Binding-site contacts:
Ligand atom CD contacts residue GLN516 of chain 1.B at 3.5 Å.
Ligand atom CE contacts residue ASN473 of chain 1.B at 3.5 Å.
Ligand atom O contacts residue LEU490 of chain 1.B at 3.7 Å.
Ligand atom N contacts residue SER515 of chain 1.B at 3.0 Å (h-bond).
Ligand atom CE2 contacts residue SER515 of chain 1.B at 3.6 Å.
Ligand atom CA contacts residue SER515 of chain 1.B at 3.8 Å.
Ligand atom CB contacts residue SER515 of chain 1.B at 3.7 Å.
Ligand atom O contacts residue GLY475 of chain 1.B at 3.5 Å.
Ligand atom CB contacts residue GLY518 of chain 1.B at 3.4 Å.
Ligand atom CE2 contacts residue GLU521 of chain 1.B at 3.7 Å.
Ligand atom OH contacts residue LEU519 of chain 1.B at 2.6 Å (h-bond).
Ligand atom C contacts residue ASN473 of chain 1.B at 3.6 Å.
Ligand atom CG1 contacts residue ASN473 of chain 1.B at 3.6 Å.
Ligand atom SD contacts residue ARG474 of chain 1.B at 3.1 Å (salt-bridge).
Ligand atom CA contacts residue ASN473 of chain 1.B at 3.7 Å.
Ligand atom CZ contacts residue LEU519 of chain 1.B at 3.3 Å (hydrophobic).
Ligand atom C contacts residue GLY475 of chain 1.B at 3.7 Å.
Ligand atom CB contacts residue ILE469 of chain 1.B at 3.7 Å (hydrophobic).
Ligand atom CD2 contacts residue ALA491 of chain 1.B at 3.6 Å (hydrophobic).
Ligand atom CZ contacts residue GLN494 of chain 1.B at 3.4 Å.
Ligand atom CD1 contacts residue SER515 of chain 1.B at 3.3 Å.
Ligand atom N contacts residue ASN473 of chain 1.B at 3.1 Å (h-bond).
Ligand atom CE2 contacts residue GLN494 of chain 1.B at 3.0 Å.
Ligand atom OH contacts residue SER515 of chain 1.B at 3.8 Å.
Ligand atom CA contacts residue GLY475 of chain 1.B at 3.7 Å.
Ligand atom CG contacts residue ILE472 of chain 1.B at 3.5 Å (hydrophobic).
Ligand atom CZ contacts residue SER515 of chain 1.B at 3.6 Å.
Ligand atom CB contacts residue SER515 of chain 1.B at 3.6 Å.
Ligand atom CD contacts residue ILE472 of chain 1.B at 3.2 Å (hydrophobic).
Ligand atom CD2 contacts residue ILE477 of chain 1.B at 3.8 Å (hydrophobic).
Ligand atom CE1 contacts residue LEU519 of chain 1.B at 3.2 Å (hydrophobic).
Ligand atom CG1 contacts residue SER515 of chain 1.B at 3.7 Å.
Ligand atom N contacts residue SER515 of chain 1.B at 3.8 Å.
Ligand atom OH contacts residue GLU521 of chain 1.B at 3.0 Å (salt-bridge).
Ligand atom CD contacts residue ASN473 of chain 1.B at 3.2 Å.
Ligand atom N contacts residue GLY475 of chain 1.B at 2.5 Å (h-bond).
Ligand atom CG2 contacts residue PHE405 of chain 1.B at 3.6 Å (hydrophobic).
Ligand atom OXT contacts residue ILE469 of chain 1.B at 3.6 Å.
Ligand atom O contacts residue ASN473 of chain 1.B at 3.6 Å.
Ligand atom CG contacts residue ASN473 of chain 1.B at 3.6 Å.

A protein and the small-molecule ligand that binds it are described below.
Small molecule (SMILES): CC[C@H](C)[C@H](NC(=O)[C@H](CO)NC(=O)[C@H](Cc1ccc(O)cc1)NC(=O)[C@H](CCCCN)NC(=O)[C@@H]1CCCN1C(=O)[C@H](CCSC)NC(=O)[C@@H](N)Cc1ccccc1)C(=O)O

Sequence of chain 1.B:
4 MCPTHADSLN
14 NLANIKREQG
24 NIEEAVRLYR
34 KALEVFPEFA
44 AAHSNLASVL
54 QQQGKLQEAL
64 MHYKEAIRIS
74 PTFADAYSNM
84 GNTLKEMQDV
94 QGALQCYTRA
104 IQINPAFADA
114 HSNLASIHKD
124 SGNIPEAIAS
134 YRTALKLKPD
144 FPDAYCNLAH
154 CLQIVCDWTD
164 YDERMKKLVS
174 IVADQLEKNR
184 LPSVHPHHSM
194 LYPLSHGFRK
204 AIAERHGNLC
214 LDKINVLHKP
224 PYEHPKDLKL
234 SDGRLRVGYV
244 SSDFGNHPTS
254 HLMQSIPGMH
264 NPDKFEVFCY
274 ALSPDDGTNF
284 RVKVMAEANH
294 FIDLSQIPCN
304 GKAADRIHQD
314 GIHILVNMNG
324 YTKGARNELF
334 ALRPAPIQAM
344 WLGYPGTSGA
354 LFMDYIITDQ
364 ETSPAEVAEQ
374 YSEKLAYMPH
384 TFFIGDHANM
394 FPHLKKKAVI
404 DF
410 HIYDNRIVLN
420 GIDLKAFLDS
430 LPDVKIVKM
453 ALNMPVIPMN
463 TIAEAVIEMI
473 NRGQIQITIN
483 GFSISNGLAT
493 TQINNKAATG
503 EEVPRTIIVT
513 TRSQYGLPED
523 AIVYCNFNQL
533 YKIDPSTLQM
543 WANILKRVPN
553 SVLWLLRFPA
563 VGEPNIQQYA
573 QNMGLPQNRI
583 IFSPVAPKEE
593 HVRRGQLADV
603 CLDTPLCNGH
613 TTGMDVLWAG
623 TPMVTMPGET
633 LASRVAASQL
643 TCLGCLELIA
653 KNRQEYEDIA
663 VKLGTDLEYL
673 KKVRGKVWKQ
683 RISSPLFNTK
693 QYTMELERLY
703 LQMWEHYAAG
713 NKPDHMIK